The protein below binds the small molecule below.
Small molecule (SMILES): Cn1cnc2c(N)nc[n+](C)c21

Sequence of chain 1.B:
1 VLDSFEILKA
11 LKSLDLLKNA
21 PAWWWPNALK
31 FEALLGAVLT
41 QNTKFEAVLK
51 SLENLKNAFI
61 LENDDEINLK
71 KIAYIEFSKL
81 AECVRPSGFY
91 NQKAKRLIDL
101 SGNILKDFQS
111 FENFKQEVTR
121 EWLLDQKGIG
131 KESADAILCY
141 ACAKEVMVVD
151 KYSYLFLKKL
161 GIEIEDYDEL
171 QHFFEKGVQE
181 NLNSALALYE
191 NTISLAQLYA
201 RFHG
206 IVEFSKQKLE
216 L

Binding-site contacts:
Ligand atom N3 contacts residue TRP24 of chain 1.B at 3.7 Å.
Ligand atom C8 contacts residue PHE45 of chain 1.B at 3.6 Å (hydrophobic).
Ligand atom N7 contacts residue TRP25 of chain 1.B at 3.8 Å.
Ligand atom C9M contacts residue TRP24 of chain 1.B at 3.9 Å (hydrophobic).
Ligand atom C9M contacts residue TRP25 of chain 1.B at 3.4 Å (hydrophobic).
Ligand atom N1 contacts residue GLU208 of chain 1.B at 3.9 Å.
Ligand atom C4 contacts residue PHE45 of chain 1.B at 3.4 Å (hydrophobic).
Ligand atom C9M contacts residue PHE45 of chain 1.B at 3.7 Å (hydrophobic).
Ligand atom C2 contacts residue LYS211 of chain 1.B at 3.5 Å.
Ligand atom C5 contacts residue PHE45 of chain 1.B at 3.4 Å (hydrophobic).
Ligand atom C5 contacts residue TRP24 of chain 1.B at 3.2 Å (hydrophobic).
Ligand atom C3M contacts residue PHE45 of chain 1.B at 3.9 Å (hydrophobic).
Ligand atom C9M contacts residue THR40 of chain 1.B at 3.5 Å.
Ligand atom N1 contacts residue PHE45 of chain 1.B at 3.8 Å.
Ligand atom N9 contacts residue TRP24 of chain 1.B at 3.3 Å.
Ligand atom N3 contacts residue VAL207 of chain 1.B at 4.1 Å.
Ligand atom C6 contacts residue PHE45 of chain 1.B at 3.6 Å (hydrophobic).
Ligand atom N6 contacts residue GLU208 of chain 1.B at 3.7 Å.
Ligand atom N3 contacts residue PHE45 of chain 1.B at 3.4 Å.
Ligand atom C3M contacts residue VAL207 of chain 1.B at 4.1 Å (hydrophobic).
Ligand atom N6 contacts residue PHE45 of chain 1.B at 4.0 Å.
Ligand atom C6 contacts residue GLU208 of chain 1.B at 4.0 Å.
Ligand atom N9 contacts residue PHE45 of chain 1.B at 3.5 Å.
Ligand atom C8 contacts residue TRP25 of chain 1.B at 3.2 Å (hydrophobic).
Ligand atom N9 contacts residue TRP25 of chain 1.B at 4.0 Å.
Ligand atom C8 contacts residue PRO26 of chain 1.B at 4.3 Å (hydrophobic).
Ligand atom C6 contacts residue LYS211 of chain 1.B at 4.3 Å.
Ligand atom C2 contacts residue TRP24 of chain 1.B at 3.9 Å (hydrophobic).
Ligand atom C6 contacts residue TRP24 of chain 1.B at 3.4 Å (hydrophobic).
Ligand atom N7 contacts residue TRP24 of chain 1.B at 3.7 Å.
Ligand atom C2 contacts residue PHE45 of chain 1.B at 3.5 Å (hydrophobic).
Ligand atom C8 contacts residue TRP24 of chain 1.B at 3.5 Å (hydrophobic).
Ligand atom N6 contacts residue TRP24 of chain 1.B at 3.7 Å.
Ligand atom N1 contacts residue LYS211 of chain 1.B at 3.2 Å (salt-bridge).
Ligand atom C4 contacts residue TRP24 of chain 1.B at 3.2 Å (hydrophobic).
Ligand atom N7 contacts residue PHE45 of chain 1.B at 3.5 Å.
Ligand atom N7 contacts residue PRO26 of chain 1.B at 3.5 Å.
Ligand atom N1 contacts residue TRP24 of chain 1.B at 3.6 Å.
Ligand atom C3M contacts residue THR40 of chain 1.B at 3.9 Å.
Ligand atom C2 contacts residue VAL207 of chain 1.B at 3.8 Å (hydrophobic).